Binding-site contacts:
Ligand atom N2 contacts residue ASN17 of chain 1.B at 2.8 Å (h-bond).
Ligand atom C8 contacts residue THR34 of chain 1.B at 4.2 Å.
Ligand atom C5 contacts residue ASN17 of chain 1.B at 3.7 Å.
Ligand atom C8 contacts residue ASN17 of chain 1.B at 4.3 Å.
Ligand atom C8 contacts residue ALA36 of chain 1.B at 4.2 Å (hydrophobic).
Ligand atom C3 contacts residue ASN17 of chain 1.B at 3.7 Å.
Ligand atom O7 contacts residue ASN17 of chain 1.B at 3.0 Å (h-bond).
Ligand atom C7 contacts residue GLY15 of chain 1.B at 3.6 Å.
Ligand atom C1 contacts residue LEU123 of chain 1.B at 4.3 Å (hydrophobic).
Ligand atom C2 contacts residue GLY15 of chain 1.B at 4.3 Å.
Ligand atom C2 contacts residue ASN17 of chain 1.B at 2.3 Å.
Ligand atom C8 contacts residue SER16 of chain 1.B at 4.3 Å.
Ligand atom C4 contacts residue ASN17 of chain 1.B at 4.0 Å.
Ligand atom C8 contacts residue GLY15 of chain 1.B at 3.4 Å.
Ligand atom C6 contacts residue LEU123 of chain 1.B at 4.2 Å (hydrophobic).
Ligand atom C7 contacts residue THR34 of chain 1.B at 4.4 Å.
Ligand atom O7 contacts residue THR34 of chain 1.B at 3.5 Å.
Ligand atom O7 contacts residue ILE44 of chain 1.B at 4.0 Å.
Ligand atom C5 contacts residue LEU123 of chain 1.B at 4.4 Å (hydrophobic).
Ligand atom O5 contacts residue ASN17 of chain 1.B at 2.4 Å (h-bond).
Ligand atom C1 contacts residue GLY15 of chain 1.B at 4.3 Å.
Ligand atom C1 contacts residue ASN17 of chain 1.B at 1.4 Å.
Ligand atom C8 contacts residue ILE44 of chain 1.B at 3.9 Å (hydrophobic).
Ligand atom C7 contacts residue ILE44 of chain 1.B at 4.3 Å (hydrophobic).
Ligand atom O5 contacts residue LEU123 of chain 1.B at 3.5 Å.
Ligand atom N2 contacts residue GLY15 of chain 1.B at 3.2 Å (h-bond).
Ligand atom C8 contacts residue THR35 of chain 1.B at 4.2 Å.
Ligand atom C7 contacts residue ASN17 of chain 1.B at 3.1 Å.
Ligand atom O6 contacts residue LEU123 of chain 1.B at 3.4 Å.

Sequence of chain 1.B:
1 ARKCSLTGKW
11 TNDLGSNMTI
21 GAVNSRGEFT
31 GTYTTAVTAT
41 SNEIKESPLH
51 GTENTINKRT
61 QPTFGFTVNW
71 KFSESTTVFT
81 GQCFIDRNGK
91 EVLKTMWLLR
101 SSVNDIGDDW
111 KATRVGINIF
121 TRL

The protein below binds the small molecule below.
Small molecule (SMILES): CC(=O)N[C@@H]1[C@@H](O)[C@H](O)[C@@H](CO)O[C@H]1O